Binding-site contacts:
Ligand atom N2 contacts residue ASN1074 of chain 1.A at 3.3 Å (h-bond).
Ligand atom O7 contacts residue ASN1074 of chain 1.A at 3.8 Å.
Ligand atom C5 contacts residue ALA706 of chain 1.A at 4.0 Å (hydrophobic).
Ligand atom C7 contacts residue ASN1074 of chain 1.A at 3.7 Å.
Ligand atom C4 contacts residue ASN1074 of chain 1.A at 4.4 Å.
Ligand atom C2 contacts residue ASN1074 of chain 1.A at 2.9 Å.
Ligand atom C3 contacts residue ASN1074 of chain 1.A at 4.2 Å.
Ligand atom C8 contacts residue GLU1072 of chain 1.A at 3.1 Å.
Ligand atom O6 contacts residue ASN1074 of chain 1.A at 4.3 Å.
Ligand atom C8 contacts residue LYS1073 of chain 1.A at 4.0 Å.
Ligand atom C1 contacts residue ALA706 of chain 1.A at 4.3 Å (hydrophobic).
Ligand atom C1 contacts residue ASN1074 of chain 1.A at 1.8 Å.
Ligand atom O5 contacts residue ASN1074 of chain 1.A at 2.4 Å (h-bond).
Ligand atom C8 contacts residue ASN1074 of chain 1.A at 4.0 Å.
Ligand atom C5 contacts residue ASN1074 of chain 1.A at 3.8 Å.
Ligand atom C1 contacts residue GLN895 of chain 1.B at 4.5 Å.
Ligand atom O5 contacts residue ALA706 of chain 1.A at 4.4 Å.

Sequence of chain 1.A:
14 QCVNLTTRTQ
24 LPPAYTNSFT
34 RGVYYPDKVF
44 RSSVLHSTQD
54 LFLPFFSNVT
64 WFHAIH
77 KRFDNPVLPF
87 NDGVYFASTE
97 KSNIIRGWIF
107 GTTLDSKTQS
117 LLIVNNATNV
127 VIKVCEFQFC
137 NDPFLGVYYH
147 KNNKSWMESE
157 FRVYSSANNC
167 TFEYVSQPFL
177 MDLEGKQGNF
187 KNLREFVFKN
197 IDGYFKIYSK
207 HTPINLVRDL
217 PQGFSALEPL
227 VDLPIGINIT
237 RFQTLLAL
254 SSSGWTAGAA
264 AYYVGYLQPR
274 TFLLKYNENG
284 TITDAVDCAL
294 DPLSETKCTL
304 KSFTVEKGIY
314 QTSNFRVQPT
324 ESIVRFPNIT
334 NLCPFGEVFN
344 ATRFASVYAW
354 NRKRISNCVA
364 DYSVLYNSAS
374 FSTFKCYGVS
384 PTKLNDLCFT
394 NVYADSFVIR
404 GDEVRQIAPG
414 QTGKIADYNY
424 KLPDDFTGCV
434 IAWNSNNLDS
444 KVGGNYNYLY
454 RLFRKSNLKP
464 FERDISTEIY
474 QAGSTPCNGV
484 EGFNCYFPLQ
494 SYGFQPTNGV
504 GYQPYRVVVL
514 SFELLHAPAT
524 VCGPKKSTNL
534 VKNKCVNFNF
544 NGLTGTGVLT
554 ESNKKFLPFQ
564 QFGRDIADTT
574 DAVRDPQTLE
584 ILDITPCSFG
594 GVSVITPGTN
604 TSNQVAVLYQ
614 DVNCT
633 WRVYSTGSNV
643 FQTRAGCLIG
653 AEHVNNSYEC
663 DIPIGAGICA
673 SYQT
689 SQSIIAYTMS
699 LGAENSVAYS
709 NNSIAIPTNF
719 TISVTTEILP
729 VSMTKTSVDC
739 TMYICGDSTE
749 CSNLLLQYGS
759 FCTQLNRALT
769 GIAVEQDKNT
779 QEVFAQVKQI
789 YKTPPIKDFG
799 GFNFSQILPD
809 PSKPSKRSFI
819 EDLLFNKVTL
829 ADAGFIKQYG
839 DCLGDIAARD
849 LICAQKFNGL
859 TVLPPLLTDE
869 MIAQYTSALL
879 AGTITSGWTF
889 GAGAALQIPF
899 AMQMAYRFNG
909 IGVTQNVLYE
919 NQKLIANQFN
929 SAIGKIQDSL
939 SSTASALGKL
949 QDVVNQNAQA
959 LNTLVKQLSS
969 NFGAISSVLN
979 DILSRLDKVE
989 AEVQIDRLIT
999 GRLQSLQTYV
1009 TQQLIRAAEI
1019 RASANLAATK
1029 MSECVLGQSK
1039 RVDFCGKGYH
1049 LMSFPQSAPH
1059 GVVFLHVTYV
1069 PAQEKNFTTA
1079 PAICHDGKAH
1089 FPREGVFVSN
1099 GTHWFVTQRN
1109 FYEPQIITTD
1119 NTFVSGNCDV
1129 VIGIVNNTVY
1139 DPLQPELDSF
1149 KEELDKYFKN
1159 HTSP

Sequence of chain 1.B:
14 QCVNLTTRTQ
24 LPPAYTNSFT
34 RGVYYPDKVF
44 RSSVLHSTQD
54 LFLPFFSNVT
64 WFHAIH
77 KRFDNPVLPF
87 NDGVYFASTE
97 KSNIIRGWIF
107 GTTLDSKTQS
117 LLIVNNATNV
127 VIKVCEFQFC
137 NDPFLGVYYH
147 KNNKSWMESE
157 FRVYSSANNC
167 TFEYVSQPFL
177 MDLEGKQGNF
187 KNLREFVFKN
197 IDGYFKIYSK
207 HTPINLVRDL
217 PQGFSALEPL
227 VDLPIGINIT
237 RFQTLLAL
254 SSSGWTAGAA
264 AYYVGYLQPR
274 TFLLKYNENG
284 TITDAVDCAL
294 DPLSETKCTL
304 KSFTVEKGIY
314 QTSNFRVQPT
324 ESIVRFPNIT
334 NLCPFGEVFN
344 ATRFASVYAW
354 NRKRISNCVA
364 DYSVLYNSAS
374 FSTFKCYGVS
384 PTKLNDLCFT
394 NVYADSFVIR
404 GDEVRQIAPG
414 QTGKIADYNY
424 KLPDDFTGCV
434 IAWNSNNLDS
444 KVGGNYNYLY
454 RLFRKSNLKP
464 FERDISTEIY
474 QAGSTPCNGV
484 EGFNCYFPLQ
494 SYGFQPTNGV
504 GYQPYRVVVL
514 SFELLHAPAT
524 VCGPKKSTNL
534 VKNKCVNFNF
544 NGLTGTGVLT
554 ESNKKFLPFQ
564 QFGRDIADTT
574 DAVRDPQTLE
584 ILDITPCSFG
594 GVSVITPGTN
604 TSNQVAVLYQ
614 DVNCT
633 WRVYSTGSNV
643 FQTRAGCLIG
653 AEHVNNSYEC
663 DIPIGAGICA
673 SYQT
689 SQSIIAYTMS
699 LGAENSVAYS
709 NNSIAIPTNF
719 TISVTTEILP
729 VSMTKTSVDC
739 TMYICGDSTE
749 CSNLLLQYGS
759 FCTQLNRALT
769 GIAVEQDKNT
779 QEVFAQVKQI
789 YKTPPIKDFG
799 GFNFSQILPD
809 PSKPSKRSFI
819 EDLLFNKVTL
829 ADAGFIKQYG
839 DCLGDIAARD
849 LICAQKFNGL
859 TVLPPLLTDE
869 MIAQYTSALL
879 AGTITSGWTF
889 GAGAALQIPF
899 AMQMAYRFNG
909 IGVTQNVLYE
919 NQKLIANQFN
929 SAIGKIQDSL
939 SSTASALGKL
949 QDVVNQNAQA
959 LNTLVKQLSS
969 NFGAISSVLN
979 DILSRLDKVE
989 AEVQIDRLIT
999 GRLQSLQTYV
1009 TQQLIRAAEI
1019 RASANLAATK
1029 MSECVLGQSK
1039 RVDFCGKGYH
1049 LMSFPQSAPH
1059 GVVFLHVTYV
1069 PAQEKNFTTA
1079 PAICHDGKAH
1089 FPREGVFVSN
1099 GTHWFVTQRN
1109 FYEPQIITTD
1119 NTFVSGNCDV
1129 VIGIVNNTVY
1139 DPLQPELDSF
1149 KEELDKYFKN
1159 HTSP

A protein and the small-molecule ligand that binds it are described below.
Small molecule (SMILES): CC(=O)N[C@H]1[C@H](O[C@H]2[C@H](O)[C@@H](NC(C)=O)CO[C@@H]2CO[C@@H]2O[C@@H](C)[C@@H](O)[C@@H](O)[C@@H]2O)O[C@H](CO)[C@@H](O)[C@@H]1O